This protein binds this small molecule.
Small molecule (SMILES): CC(C)[C@H](NC(=O)[C@@H](NC(=O)[C@H](C)NC(=O)[C@@H]1CCCN1C(=O)[C@H](Cc1ccccc1)NC(=O)CN)[C@@H](C)OP(=O)(O)O)C(=O)O

Sequence of chain 2.A:
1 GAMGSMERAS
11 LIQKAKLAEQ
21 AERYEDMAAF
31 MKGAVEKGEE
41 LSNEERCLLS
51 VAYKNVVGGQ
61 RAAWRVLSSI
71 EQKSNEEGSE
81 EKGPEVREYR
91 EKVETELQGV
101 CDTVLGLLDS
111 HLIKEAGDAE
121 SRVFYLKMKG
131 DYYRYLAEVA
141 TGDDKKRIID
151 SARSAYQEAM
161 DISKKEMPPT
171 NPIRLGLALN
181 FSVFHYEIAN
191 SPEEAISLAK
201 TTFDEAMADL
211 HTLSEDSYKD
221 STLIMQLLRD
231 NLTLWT

Binding-site contacts:
Ligand atom P contacts residue TYR135 of chain 2.A at 3.8 Å.
Ligand atom OXT contacts residue GEH1 of chain 2.G at 3.8 Å.
Ligand atom CB contacts residue ASN180 of chain 2.A at 3.2 Å.
Ligand atom C contacts residue ASN180 of chain 2.A at 3.5 Å.
Ligand atom O3P contacts residue ARG134 of chain 2.A at 2.8 Å (salt-bridge).
Ligand atom CG1 contacts residue LEU179 of chain 2.A at 3.9 Å (hydrophobic).
Ligand atom CD2 contacts residue ARG65 of chain 2.A at 2.9 Å.
Ligand atom O contacts residue ASN180 of chain 2.A at 2.8 Å (h-bond).
Ligand atom CG2 contacts residue ASN180 of chain 2.A at 3.6 Å.
Ligand atom O1P contacts residue ARG61 of chain 2.A at 2.9 Å (salt-bridge).
Ligand atom O contacts residue LYS54 of chain 2.A at 3.5 Å (salt-bridge).
Ligand atom CB contacts residue TRP235 of chain 2.A at 3.9 Å (hydrophobic).
Ligand atom O contacts residue LEU179 of chain 2.A at 3.4 Å.
Ligand atom CG2 contacts residue VAL183 of chain 2.A at 3.7 Å (hydrophobic).
Ligand atom P contacts residue ARG134 of chain 2.A at 3.8 Å.
Ligand atom CG2 contacts residue ARG134 of chain 2.A at 3.8 Å.
Ligand atom CB contacts residue GEH1 of chain 2.G at 3.9 Å.
Ligand atom CG1 contacts residue LEU227 of chain 2.A at 3.5 Å (hydrophobic).
Ligand atom CG contacts residue VAL183 of chain 2.A at 3.8 Å (hydrophobic).
Ligand atom P contacts residue ARG61 of chain 2.A at 3.6 Å.
Ligand atom O contacts residue ASN231 of chain 2.A at 3.0 Å (h-bond).
Ligand atom O2P contacts residue ARG61 of chain 2.A at 2.9 Å (salt-bridge).
Ligand atom CA contacts residue ASN231 of chain 2.A at 3.5 Å.
Ligand atom CB contacts residue ASN231 of chain 2.A at 3.5 Å.
Ligand atom O contacts residue LYS127 of chain 2.A at 2.8 Å (salt-bridge).
Ligand atom C contacts residue LYS127 of chain 2.A at 3.7 Å.
Ligand atom CA contacts residue LEU179 of chain 2.A at 3.7 Å (hydrophobic).
Ligand atom CG1 contacts residue GEH1 of chain 2.G at 3.9 Å.
Ligand atom CG2 contacts residue GLY176 of chain 2.A at 3.5 Å.
Ligand atom O2P contacts residue ARG134 of chain 2.A at 2.8 Å (salt-bridge).
Ligand atom O3P contacts residue TYR135 of chain 2.A at 2.6 Å (h-bond).
Ligand atom N contacts residue ASN180 of chain 2.A at 3.0 Å (h-bond).
Ligand atom CA contacts residue ASN180 of chain 2.A at 3.2 Å.
Ligand atom C contacts residue ASN231 of chain 2.A at 3.7 Å.
Ligand atom O1P contacts residue LYS54 of chain 2.A at 3.6 Å (salt-bridge).
Ligand atom CE2 contacts residue ARG65 of chain 2.A at 3.1 Å.
Ligand atom CB contacts residue ASN231 of chain 2.A at 3.7 Å.
Ligand atom CA contacts residue ASN231 of chain 2.A at 3.8 Å.
Ligand atom N contacts residue ASN231 of chain 2.A at 2.9 Å (h-bond).
Ligand atom O contacts residue VAL183 of chain 2.A at 3.5 Å.